Sequence of chain 1.A:
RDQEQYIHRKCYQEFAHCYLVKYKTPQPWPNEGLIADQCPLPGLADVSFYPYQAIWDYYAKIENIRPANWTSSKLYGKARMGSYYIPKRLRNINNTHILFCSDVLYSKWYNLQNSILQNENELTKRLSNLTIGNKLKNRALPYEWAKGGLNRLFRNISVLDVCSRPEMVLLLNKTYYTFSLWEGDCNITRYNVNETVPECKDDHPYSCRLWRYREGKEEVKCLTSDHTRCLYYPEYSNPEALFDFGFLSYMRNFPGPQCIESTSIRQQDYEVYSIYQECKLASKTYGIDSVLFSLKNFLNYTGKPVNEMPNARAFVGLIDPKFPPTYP

Binding-site contacts:
Ligand atom O7 contacts residue ASN307 of chain 1.A at 4.0 Å.
Ligand atom C1 contacts residue ASN307 of chain 1.A at 1.4 Å.
Ligand atom C8 contacts residue PRO312 of chain 1.A at 3.7 Å (hydrophobic).
Ligand atom C5 contacts residue GLY310 of chain 1.A at 4.0 Å.
Ligand atom O6 contacts residue GLY310 of chain 1.A at 4.1 Å.
Ligand atom C1 contacts residue GLY310 of chain 1.A at 3.4 Å.
Ligand atom C3 contacts residue GLY310 of chain 1.A at 4.3 Å.
Ligand atom C4 contacts residue ASN307 of chain 1.A at 4.2 Å.
Ligand atom C2 contacts residue ASN307 of chain 1.A at 2.4 Å.
Ligand atom C3 contacts residue ASN307 of chain 1.A at 3.8 Å.
Ligand atom N2 contacts residue GLY310 of chain 1.A at 4.5 Å.
Ligand atom N2 contacts residue ASN307 of chain 1.A at 2.9 Å (h-bond).
Ligand atom N2 contacts residue PRO312 of chain 1.A at 4.3 Å.
Ligand atom O5 contacts residue GLY310 of chain 1.A at 3.8 Å.
Ligand atom C7 contacts residue ASN307 of chain 1.A at 3.6 Å.
Ligand atom C2 contacts residue GLY310 of chain 1.A at 4.2 Å.
Ligand atom O5 contacts residue ASN307 of chain 1.A at 2.3 Å (h-bond).
Ligand atom C5 contacts residue ASN307 of chain 1.A at 3.6 Å.
Ligand atom C8 contacts residue GLU315 of chain 1.A at 4.3 Å.

A small-molecule ligand and the protein it binds are described below.
Small molecule (SMILES): CC(=O)N[C@@H]1[C@@H](O)[C@H](O)[C@@H](CO)O[C@H]1O